The protein below binds the small molecule below.
Small molecule (SMILES): O=C(N[C@H](CO)[C@H](O)c1ccc([N+](=O)[O-])cc1)C(Br)Br

Sequence of chain 1.C:
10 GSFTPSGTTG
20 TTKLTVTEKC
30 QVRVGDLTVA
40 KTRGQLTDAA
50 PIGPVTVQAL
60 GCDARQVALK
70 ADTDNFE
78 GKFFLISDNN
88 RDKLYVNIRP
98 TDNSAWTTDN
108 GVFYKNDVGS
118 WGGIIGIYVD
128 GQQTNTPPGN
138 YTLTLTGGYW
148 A

Binding-site contacts:
Ligand atom O9A contacts residue ILE121 of chain 1.C at 3.6 Å.
Ligand atom C8 contacts residue CLM1 of chain 1.W at 0.2 Å.
Ligand atom BR1 contacts residue GLY123 of chain 1.C at 3.5 Å.
Ligand atom O4 contacts residue PRO50 of chain 1.C at 3.6 Å.
Ligand atom BR2 contacts residue GLY123 of chain 1.C at 3.7 Å.
Ligand atom O2 contacts residue PRO50 of chain 1.C at 4.2 Å.
Ligand atom C1 contacts residue TYR125 of chain 1.C at 3.7 Å (hydrophobic).
Ligand atom C2 contacts residue PRO50 of chain 1.C at 4.1 Å (hydrophobic).
Ligand atom C1 contacts residue GLY123 of chain 1.C at 4.3 Å.
Ligand atom C11 contacts residue CLM1 of chain 1.W at 0.1 Å.
Ligand atom BR2 contacts residue TYR125 of chain 1.C at 3.5 Å.
Ligand atom C10 contacts residue CLM1 of chain 1.W at 0.2 Å.
Ligand atom C8 contacts residue PRO53 of chain 1.C at 4.0 Å (hydrophobic).
Ligand atom C4 contacts residue CLM1 of chain 1.W at 0.6 Å.
Ligand atom BR2 contacts residue PRO50 of chain 1.C at 3.8 Å.
Ligand atom BR1 contacts residue PRO53 of chain 1.C at 3.6 Å.
Ligand atom BR1 contacts residue TYR125 of chain 1.C at 3.9 Å.
Ligand atom BR1 contacts residue CLM1 of chain 1.W at 0.2 Å.
Ligand atom O9A contacts residue CLM1 of chain 1.W at 0.3 Å (h-bond).
Ligand atom O2 contacts residue PRO53 of chain 1.C at 3.6 Å.
Ligand atom O2 contacts residue GLY52 of chain 1.C at 3.9 Å.
Ligand atom BR2 contacts residue ILE51 of chain 1.C at 4.1 Å.
Ligand atom BR1 contacts residue THR98 of chain 1.C at 3.9 Å.
Ligand atom O5 contacts residue CLM1 of chain 1.W at 0.4 Å (h-bond).
Ligand atom O9B contacts residue CLM1 of chain 1.W at 0.3 Å (h-bond).
Ligand atom C1 contacts residue CLM1 of chain 1.W at 0.3 Å.
Ligand atom O4 contacts residue CLM1 of chain 1.W at 1.0 Å.
Ligand atom BR1 contacts residue ILE121 of chain 1.C at 4.0 Å.
Ligand atom C2 contacts residue CLM1 of chain 1.W at 0.1 Å.
Ligand atom C6 contacts residue CLM1 of chain 1.W at 0.1 Å.
Ligand atom N9 contacts residue CLM1 of chain 1.W at 0.2 Å (h-bond).
Ligand atom C9 contacts residue CLM1 of chain 1.W at 0.1 Å.
Ligand atom O2 contacts residue CLM1 of chain 1.W at 0.8 Å (h-bond).
Ligand atom BR2 contacts residue CLM1 of chain 1.W at 0.3 Å.
Ligand atom C3 contacts residue CLM1 of chain 1.W at 0.1 Å.
Ligand atom C5 contacts residue CLM1 of chain 1.W at 0.2 Å.
Ligand atom N2 contacts residue CLM1 of chain 1.W at 0.5 Å (h-bond).
Ligand atom BR2 contacts residue ILE124 of chain 1.C at 3.3 Å.
Ligand atom BR2 contacts residue GLY52 of chain 1.C at 3.5 Å.
Ligand atom C7 contacts residue CLM1 of chain 1.W at 0.2 Å.